Sequence of chain 1.B:
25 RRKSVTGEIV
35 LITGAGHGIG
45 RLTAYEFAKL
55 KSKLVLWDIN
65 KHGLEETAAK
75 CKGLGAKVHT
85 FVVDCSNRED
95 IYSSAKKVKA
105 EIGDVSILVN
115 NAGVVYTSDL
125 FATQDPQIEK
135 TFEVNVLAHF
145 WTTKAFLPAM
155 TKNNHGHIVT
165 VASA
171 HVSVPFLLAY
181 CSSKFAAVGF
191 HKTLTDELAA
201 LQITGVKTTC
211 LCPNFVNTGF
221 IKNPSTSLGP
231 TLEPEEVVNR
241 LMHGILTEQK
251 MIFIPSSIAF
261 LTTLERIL

A small-molecule ligand and the protein it binds are described below.
Small molecule (SMILES): C[C@]12CC[C@@H](O)C[C@@H]1CC[C@@H]1[C@@H]2CC[C@]2(C)C(=O)CC[C@@H]12

Binding-site contacts:
Ligand atom C9 contacts residue PHE125 of chain 1.B at 3.9 Å (hydrophobic).
Ligand atom C12 contacts residue PHE125 of chain 1.B at 3.8 Å (hydrophobic).
Ligand atom C8 contacts residue PHE125 of chain 1.B at 4.4 Å (hydrophobic).
Ligand atom C14 contacts residue PHE125 of chain 1.B at 3.8 Å (hydrophobic).
Ligand atom C5 contacts residue THR121 of chain 1.B at 4.2 Å.
Ligand atom C11 contacts residue PHE125 of chain 1.B at 4.3 Å (hydrophobic).
Ligand atom C7 contacts residue PHE125 of chain 1.B at 4.0 Å (hydrophobic).
Ligand atom O17 contacts residue PHE125 of chain 1.B at 4.0 Å.
Ligand atom C4 contacts residue THR121 of chain 1.B at 4.0 Å.
Ligand atom C17 contacts residue PHE125 of chain 1.B at 3.9 Å (hydrophobic).
Ligand atom C16 contacts residue PHE125 of chain 1.B at 4.2 Å (hydrophobic).
Ligand atom C5 contacts residue PHE125 of chain 1.B at 4.3 Å (hydrophobic).
Ligand atom C13 contacts residue PHE125 of chain 1.B at 4.3 Å (hydrophobic).
Ligand atom C1 contacts residue PHE125 of chain 1.B at 4.5 Å (hydrophobic).
Ligand atom O3 contacts residue THR121 of chain 1.B at 3.8 Å.
Ligand atom O3 contacts residue SER122 of chain 1.B at 2.9 Å (h-bond).
Ligand atom C3 contacts residue THR121 of chain 1.B at 4.4 Å.
Ligand atom C6 contacts residue THR121 of chain 1.B at 4.3 Å.
Ligand atom C15 contacts residue PHE125 of chain 1.B at 4.2 Å (hydrophobic).
Ligand atom C3 contacts residue SER122 of chain 1.B at 4.1 Å.